Binding-site contacts:
Ligand atom C7 contacts residue TRP149 of chain 2.B at 4.1 Å (hydrophobic).
Ligand atom C5 contacts residue TYR147 of chain 2.B at 2.7 Å (hydrophobic).
Ligand atom O1 contacts residue PRO15 of chain 2.A at 4.0 Å.
Ligand atom C5 contacts residue PRO15 of chain 2.A at 4.0 Å (hydrophobic).
Ligand atom C2 contacts residue TYR147 of chain 2.B at 4.4 Å (hydrophobic).
Ligand atom C3 contacts residue PRO15 of chain 2.A at 3.6 Å (hydrophobic).
Ligand atom O2 contacts residue PRO15 of chain 2.A at 3.9 Å.
Ligand atom C3 contacts residue FE1 of chain 2.M at 3.9 Å.
Ligand atom C6 contacts residue PRO15 of chain 2.A at 3.5 Å (hydrophobic).
Ligand atom C4 contacts residue TYR147 of chain 2.B at 2.6 Å (hydrophobic).
Ligand atom I3 contacts residue ARG157 of chain 2.B at 3.4 Å.
Ligand atom O4 contacts residue HIS160 of chain 2.B at 3.5 Å (h-bond).
Ligand atom C4 contacts residue TYR108 of chain 2.B at 4.2 Å (hydrophobic).
Ligand atom C5 contacts residue FE1 of chain 2.M at 3.4 Å.
Ligand atom C4 contacts residue PRO15 of chain 2.A at 4.0 Å (hydrophobic).
Ligand atom C2 contacts residue PRO15 of chain 2.A at 3.2 Å (hydrophobic).
Ligand atom O4 contacts residue HIS162 of chain 2.B at 2.9 Å (h-bond).
Ligand atom O1 contacts residue TRP149 of chain 2.B at 3.5 Å.
Ligand atom C2 contacts residue TRP149 of chain 2.B at 4.4 Å (hydrophobic).
Ligand atom I3 contacts residue GLY14 of chain 2.A at 3.8 Å.
Ligand atom O2 contacts residue TYR16 of chain 2.A at 4.4 Å.
Ligand atom C1 contacts residue PRO15 of chain 2.A at 3.3 Å (hydrophobic).
Ligand atom O4 contacts residue TYR147 of chain 2.B at 2.4 Å (h-bond).
Ligand atom I3 contacts residue HIS162 of chain 2.B at 4.2 Å.
Ligand atom I3 contacts residue GLN177 of chain 2.B at 3.8 Å.
Ligand atom C5 contacts residue TYR16 of chain 2.A at 3.6 Å (hydrophobic).
Ligand atom O4 contacts residue TYR108 of chain 2.B at 3.2 Å (h-bond).
Ligand atom C3 contacts residue GLY14 of chain 2.A at 4.2 Å.
Ligand atom C7 contacts residue PRO15 of chain 2.A at 3.5 Å (hydrophobic).
Ligand atom C4 contacts residue FE1 of chain 2.M at 2.8 Å.
Ligand atom I3 contacts residue ILE191 of chain 2.B at 3.7 Å.
Ligand atom C3 contacts residue TYR147 of chain 2.B at 3.5 Å (hydrophobic).
Ligand atom C6 contacts residue TYR16 of chain 2.A at 3.5 Å (hydrophobic).
Ligand atom C6 contacts residue TYR147 of chain 2.B at 3.7 Å (hydrophobic).
Ligand atom C4 contacts residue HIS162 of chain 2.B at 4.2 Å.
Ligand atom O4 contacts residue ARG157 of chain 2.B at 4.3 Å.
Ligand atom O2 contacts residue TRP149 of chain 2.B at 4.1 Å.
Ligand atom O4 contacts residue FE1 of chain 2.M at 1.6 Å.
Ligand atom I3 contacts residue THR12 of chain 2.A at 4.0 Å.
Ligand atom C5 contacts residue TYR108 of chain 2.B at 3.8 Å (hydrophobic).

The protein below binds the small molecule below.
Small molecule (SMILES): O=C(O)c1ccc(O)c(I)c1

Sequence of chain 2.B:
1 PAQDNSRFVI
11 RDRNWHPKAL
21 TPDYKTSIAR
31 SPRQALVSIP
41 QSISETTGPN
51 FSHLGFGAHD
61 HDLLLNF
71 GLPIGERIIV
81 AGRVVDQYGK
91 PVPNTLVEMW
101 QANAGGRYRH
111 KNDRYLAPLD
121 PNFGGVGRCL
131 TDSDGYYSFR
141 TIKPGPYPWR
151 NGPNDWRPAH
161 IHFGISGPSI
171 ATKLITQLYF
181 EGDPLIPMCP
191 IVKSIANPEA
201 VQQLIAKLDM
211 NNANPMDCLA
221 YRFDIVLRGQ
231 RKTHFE

Sequence of chain 2.A:
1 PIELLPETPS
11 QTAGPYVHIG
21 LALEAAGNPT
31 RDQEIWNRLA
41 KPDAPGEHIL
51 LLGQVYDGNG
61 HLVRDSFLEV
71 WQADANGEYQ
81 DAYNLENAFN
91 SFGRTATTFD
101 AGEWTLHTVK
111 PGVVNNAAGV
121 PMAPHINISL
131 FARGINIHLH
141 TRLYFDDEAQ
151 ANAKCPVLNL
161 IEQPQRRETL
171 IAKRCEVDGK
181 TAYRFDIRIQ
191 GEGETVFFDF